A small-molecule ligand and the protein it binds are described below.
Small molecule (SMILES): CC[C@H](C)[C@H](N)C(=O)N[C@@H](CO)C(=O)N[C@@H](CCC(=O)O)C(=O)N[C@H](C=O)C(C)C

Sequence of chain 8.E:
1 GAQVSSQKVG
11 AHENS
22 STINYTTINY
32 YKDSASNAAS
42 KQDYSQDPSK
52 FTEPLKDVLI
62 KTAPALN

Binding-site contacts:
Ligand atom CD1 contacts residue VAL4 of chain 8.E at 3.9 Å (hydrophobic).
Ligand atom CA contacts residue VAL4 of chain 8.E at 3.0 Å (hydrophobic).
Ligand atom CA contacts residue ALA2 of chain 8.E at 3.9 Å (hydrophobic).
Ligand atom CG2 contacts residue MYR1 of chain 7.H at 3.7 Å.
Ligand atom C contacts residue ALA2 of chain 8.E at 3.3 Å (hydrophobic).
Ligand atom O contacts residue ALA2 of chain 8.E at 4.0 Å.
Ligand atom CG contacts residue VAL4 of chain 8.E at 4.2 Å (hydrophobic).
Ligand atom CD contacts residue VAL4 of chain 8.E at 3.8 Å (hydrophobic).
Ligand atom OE2 contacts residue ASN25 of chain 8.E at 3.4 Å (h-bond).
Ligand atom CG2 contacts residue ALA2 of chain 8.E at 3.9 Å (hydrophobic).
Ligand atom C contacts residue GLN3 of chain 8.E at 4.3 Å.
Ligand atom CG2 contacts residue GLN3 of chain 8.E at 3.3 Å.
Ligand atom O contacts residue GLN3 of chain 8.E at 3.4 Å (h-bond).
Ligand atom C contacts residue VAL4 of chain 8.E at 3.4 Å (hydrophobic).
Ligand atom OE1 contacts residue VAL4 of chain 8.E at 3.6 Å (h-bond).
Ligand atom N contacts residue VAL4 of chain 8.E at 2.8 Å (h-bond).
Ligand atom CA contacts residue VAL4 of chain 8.E at 4.0 Å (hydrophobic).
Ligand atom O contacts residue SER5 of chain 8.E at 3.8 Å.
Ligand atom CB contacts residue VAL4 of chain 8.E at 4.3 Å (hydrophobic).
Ligand atom O contacts residue VAL4 of chain 8.E at 3.0 Å (h-bond).
Ligand atom OG contacts residue GLN3 of chain 8.E at 3.0 Å (h-bond).
Ligand atom OE2 contacts residue VAL4 of chain 8.E at 4.1 Å.
Ligand atom N contacts residue VAL4 of chain 8.E at 4.1 Å.
Ligand atom O contacts residue SER6 of chain 8.E at 4.1 Å.
Ligand atom C contacts residue VAL4 of chain 8.E at 3.8 Å (hydrophobic).
Ligand atom N contacts residue ALA2 of chain 8.E at 4.3 Å.
Ligand atom CB contacts residue VAL4 of chain 8.E at 3.9 Å (hydrophobic).
Ligand atom CG1 contacts residue GLN3 of chain 8.E at 3.1 Å.
Ligand atom CB contacts residue MYR1 of chain 7.H at 4.3 Å.
Ligand atom CB contacts residue ALA2 of chain 8.E at 3.5 Å (hydrophobic).
Ligand atom CG2 contacts residue SER5 of chain 8.E at 3.1 Å.
Ligand atom OE1 contacts residue SER5 of chain 8.E at 4.2 Å.
Ligand atom N contacts residue ALA2 of chain 8.E at 2.8 Å (h-bond).
Ligand atom O contacts residue VAL4 of chain 8.E at 4.0 Å.
Ligand atom C contacts residue ALA2 of chain 8.E at 4.3 Å (hydrophobic).
Ligand atom CB contacts residue GLN3 of chain 8.E at 4.1 Å.
Ligand atom OG contacts residue ALA2 of chain 8.E at 3.9 Å.
Ligand atom CA contacts residue ALA2 of chain 8.E at 3.0 Å (hydrophobic).
Ligand atom CB contacts residue GLN3 of chain 8.E at 3.8 Å.
Ligand atom CG2 contacts residue VAL4 of chain 8.E at 3.8 Å (hydrophobic).